Binding-site contacts:
Ligand atom C7 contacts residue ASN2 of chain 1.B at 3.6 Å.
Ligand atom C4 contacts residue ASN2 of chain 1.B at 4.3 Å.
Ligand atom O5 contacts residue SER281 of chain 1.B at 3.4 Å.
Ligand atom C7 contacts residue ASN57 of chain 1.D at 4.5 Å.
Ligand atom C5 contacts residue ASN2 of chain 1.B at 3.7 Å.
Ligand atom C1 contacts residue ASN2 of chain 1.B at 1.5 Å.
Ligand atom C8 contacts residue THR59 of chain 1.D at 3.6 Å.
Ligand atom O5 contacts residue ASN57 of chain 1.D at 4.4 Å.
Ligand atom C5 contacts residue ASP282 of chain 1.B at 3.8 Å.
Ligand atom C7 contacts residue MET1 of chain 1.B at 4.1 Å (hydrophobic).
Ligand atom C8 contacts residue MET1 of chain 1.B at 4.0 Å (hydrophobic).
Ligand atom C6 contacts residue ASP282 of chain 1.B at 3.9 Å.
Ligand atom C1 contacts residue ASP282 of chain 1.B at 3.5 Å.
Ligand atom C8 contacts residue ASN57 of chain 1.D at 3.6 Å.
Ligand atom C2 contacts residue ASN2 of chain 1.B at 2.5 Å.
Ligand atom O6 contacts residue ASN57 of chain 1.D at 2.6 Å (h-bond).
Ligand atom O6 contacts residue ASP282 of chain 1.B at 3.0 Å.
Ligand atom C3 contacts residue ASN2 of chain 1.B at 3.9 Å.
Ligand atom N2 contacts residue ASN2 of chain 1.B at 2.9 Å (h-bond).
Ligand atom O7 contacts residue MET1 of chain 1.B at 3.9 Å.
Ligand atom O3 contacts residue ASN57 of chain 1.D at 3.8 Å.
Ligand atom C1 contacts residue SER281 of chain 1.B at 3.9 Å.
Ligand atom C1 contacts residue GLY280 of chain 1.B at 4.2 Å.
Ligand atom O7 contacts residue GLY280 of chain 1.B at 4.3 Å.
Ligand atom C6 contacts residue ASN57 of chain 1.D at 3.8 Å.
Ligand atom O5 contacts residue ASP282 of chain 1.B at 2.9 Å (salt-bridge).
Ligand atom O7 contacts residue ASN2 of chain 1.B at 3.7 Å.
Ligand atom O5 contacts residue GLY280 of chain 1.B at 4.4 Å.
Ligand atom O5 contacts residue ASN2 of chain 1.B at 2.4 Å (h-bond).
Ligand atom C2 contacts residue GLY280 of chain 1.B at 4.4 Å.
Ligand atom O6 contacts residue SER281 of chain 1.B at 4.4 Å.

Sequence of chain 1.B:
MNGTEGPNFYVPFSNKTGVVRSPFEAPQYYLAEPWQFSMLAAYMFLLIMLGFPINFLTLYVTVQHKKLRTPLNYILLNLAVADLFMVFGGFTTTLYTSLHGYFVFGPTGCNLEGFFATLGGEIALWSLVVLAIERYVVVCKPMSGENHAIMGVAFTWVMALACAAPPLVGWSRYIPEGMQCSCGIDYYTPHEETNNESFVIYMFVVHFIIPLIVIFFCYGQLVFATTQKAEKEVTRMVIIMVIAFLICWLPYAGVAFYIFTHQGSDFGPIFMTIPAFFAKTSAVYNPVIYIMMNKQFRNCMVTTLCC

Sequence of chain 1.D:
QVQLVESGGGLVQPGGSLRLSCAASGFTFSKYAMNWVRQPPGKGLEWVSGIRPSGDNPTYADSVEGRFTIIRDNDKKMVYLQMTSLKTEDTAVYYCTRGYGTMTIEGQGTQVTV

The protein below binds the small molecule below.
Small molecule (SMILES): CC(=O)N[C@H]1[C@H](O[C@H]2[C@H](O)[C@@H](NC(C)=O)CO[C@@H]2CO)O[C@H](CO)[C@@H](O)[C@@H]1O